Sequence of chain 1.A:
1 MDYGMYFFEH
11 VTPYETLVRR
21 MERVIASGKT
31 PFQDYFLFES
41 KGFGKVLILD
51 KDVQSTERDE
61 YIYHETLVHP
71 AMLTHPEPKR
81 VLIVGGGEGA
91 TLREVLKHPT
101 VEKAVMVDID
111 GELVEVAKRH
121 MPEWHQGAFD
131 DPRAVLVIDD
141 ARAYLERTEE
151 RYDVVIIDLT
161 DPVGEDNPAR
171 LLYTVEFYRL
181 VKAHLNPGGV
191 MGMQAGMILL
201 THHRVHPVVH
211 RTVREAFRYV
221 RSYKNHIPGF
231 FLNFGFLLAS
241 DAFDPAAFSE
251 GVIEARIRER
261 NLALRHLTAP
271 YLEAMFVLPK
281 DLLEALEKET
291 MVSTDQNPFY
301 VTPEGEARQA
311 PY

The small molecule below binds the protein below.
Small molecule (SMILES): CSC[C@H]1O[C@@H](n2cnc3c(N)ncnc32)[C@H](O)[C@@H]1O

Binding-site contacts:
Ligand atom CS contacts residue THR160 of chain 1.A at 2.5 Å.
Ligand atom C4' contacts residue ASP158 of chain 1.A at 3.6 Å.
Ligand atom S5' contacts residue GLN54 of chain 1.A at 2.8 Å (h-bond).
Ligand atom N1 contacts residue ALA141 of chain 1.A at 2.9 Å (h-bond).
Ligand atom C5' contacts residue ASP158 of chain 1.A at 3.2 Å.
Ligand atom S5' contacts residue THR160 of chain 1.A at 2.6 Å.
Ligand atom O4' contacts residue GLY86 of chain 1.A at 3.4 Å (h-bond).
Ligand atom O2' contacts residue LEU113 of chain 1.A at 3.8 Å.
Ligand atom C5 contacts residue ILE109 of chain 1.A at 3.5 Å (hydrophobic).
Ligand atom O4' contacts residue ASP158 of chain 1.A at 3.5 Å (salt-bridge).
Ligand atom N1 contacts residue ASP140 of chain 1.A at 3.6 Å.
Ligand atom O2' contacts residue GLN33 of chain 1.A at 3.4 Å (h-bond).
Ligand atom C4 contacts residue LEU159 of chain 1.A at 3.8 Å (hydrophobic).
Ligand atom O4' contacts residue ASP108 of chain 1.A at 3.4 Å (salt-bridge).
Ligand atom C8 contacts residue ILE109 of chain 1.A at 3.6 Å (hydrophobic).
Ligand atom C5' contacts residue GLN54 of chain 1.A at 3.6 Å.
Ligand atom N9 contacts residue ILE109 of chain 1.A at 3.5 Å.
Ligand atom CS contacts residue GLN54 of chain 1.A at 2.6 Å.
Ligand atom C2 contacts residue ILE109 of chain 1.A at 3.5 Å (hydrophobic).
Ligand atom N7 contacts residue ILE109 of chain 1.A at 3.6 Å.
Ligand atom C3' contacts residue ASP108 of chain 1.A at 3.8 Å.
Ligand atom O3' contacts residue ASP108 of chain 1.A at 3.0 Å (salt-bridge).
Ligand atom N6 contacts residue ASP140 of chain 1.A at 2.9 Å (salt-bridge).
Ligand atom O2' contacts residue ASP108 of chain 1.A at 3.4 Å (salt-bridge).
Ligand atom C1' contacts residue ASP108 of chain 1.A at 3.3 Å.
Ligand atom C4' contacts residue ASP108 of chain 1.A at 3.8 Å.
Ligand atom C5' contacts residue THR160 of chain 1.A at 3.1 Å.
Ligand atom O4' contacts residue GLY85 of chain 1.A at 3.3 Å.
Ligand atom C4 contacts residue ILE109 of chain 1.A at 3.4 Å (hydrophobic).
Ligand atom C2 contacts residue ASP108 of chain 1.A at 3.7 Å.
Ligand atom C6 contacts residue LEU172 of chain 1.A at 3.8 Å (hydrophobic).
Ligand atom O3' contacts residue GLY87 of chain 1.A at 3.6 Å.
Ligand atom N3 contacts residue ILE109 of chain 1.A at 3.5 Å (h-bond).
Ligand atom N6 contacts residue LEU172 of chain 1.A at 3.0 Å.
Ligand atom CS contacts residue LEU49 of chain 1.A at 3.2 Å (hydrophobic).
Ligand atom N3 contacts residue GLY85 of chain 1.A at 3.8 Å.
Ligand atom C2 contacts residue ALA141 of chain 1.A at 3.7 Å (hydrophobic).
Ligand atom C4' contacts residue GLY86 of chain 1.A at 3.4 Å.
Ligand atom N3 contacts residue ASP108 of chain 1.A at 3.6 Å.
Ligand atom O3' contacts residue LEU113 of chain 1.A at 3.4 Å.